Sequence of chain 1.B:
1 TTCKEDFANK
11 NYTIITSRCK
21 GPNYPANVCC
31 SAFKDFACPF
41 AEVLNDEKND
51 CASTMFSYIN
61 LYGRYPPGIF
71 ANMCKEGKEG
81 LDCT

A protein and the small-molecule ligand that binds it are described below.
Small molecule (SMILES): CC(=O)N[C@H]1[C@H](O[C@H]2[C@H](O)[C@@H](NC(C)=O)CO[C@@H]2CO)O[C@H](CO)[C@@H](O)[C@@H]1O

Sequence of chain 1.A:
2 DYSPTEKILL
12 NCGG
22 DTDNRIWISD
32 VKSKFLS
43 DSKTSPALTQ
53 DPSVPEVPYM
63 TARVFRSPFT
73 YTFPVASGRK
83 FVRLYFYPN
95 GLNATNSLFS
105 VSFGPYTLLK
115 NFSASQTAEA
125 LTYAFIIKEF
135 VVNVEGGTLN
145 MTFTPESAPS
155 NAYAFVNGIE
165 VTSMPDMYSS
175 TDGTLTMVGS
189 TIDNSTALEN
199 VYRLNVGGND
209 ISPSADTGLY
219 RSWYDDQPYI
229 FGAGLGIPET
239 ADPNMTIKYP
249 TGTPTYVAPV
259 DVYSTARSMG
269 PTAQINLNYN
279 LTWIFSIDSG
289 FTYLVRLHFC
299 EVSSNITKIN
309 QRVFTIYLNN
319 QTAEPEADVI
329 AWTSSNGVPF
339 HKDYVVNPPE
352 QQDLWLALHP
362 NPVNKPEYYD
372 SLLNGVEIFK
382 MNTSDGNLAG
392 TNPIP

Binding-site contacts:
Ligand atom C6 contacts residue PHE229 of chain 1.A at 4.4 Å (hydrophobic).
Ligand atom C7 contacts residue ASN317 of chain 1.A at 4.2 Å.
Ligand atom C7 contacts residue ASN318 of chain 1.A at 3.1 Å.
Ligand atom O5 contacts residue ASN318 of chain 1.A at 2.7 Å (h-bond).
Ligand atom N2 contacts residue ASN318 of chain 1.A at 2.9 Å (h-bond).
Ligand atom C2 contacts residue TRP356 of chain 1.A at 4.3 Å (hydrophobic).
Ligand atom C1 contacts residue ASN318 of chain 1.A at 1.6 Å.
Ligand atom C4 contacts residue ASN318 of chain 1.A at 4.3 Å.
Ligand atom C3 contacts residue ASN318 of chain 1.A at 3.9 Å.
Ligand atom C8 contacts residue ASN318 of chain 1.A at 4.4 Å.
Ligand atom C3 contacts residue TRP356 of chain 1.A at 3.9 Å (hydrophobic).
Ligand atom O4 contacts residue GLU79 of chain 1.B at 4.4 Å.
Ligand atom O5 contacts residue TRP356 of chain 1.A at 4.2 Å.
Ligand atom O6 contacts residue PHE229 of chain 1.A at 4.0 Å.
Ligand atom O7 contacts residue ASN317 of chain 1.A at 4.0 Å.
Ligand atom C6 contacts residue LYS78 of chain 1.B at 4.1 Å.
Ligand atom C2 contacts residue ASN318 of chain 1.A at 2.6 Å.
Ligand atom O6 contacts residue TRP356 of chain 1.A at 4.0 Å.
Ligand atom O7 contacts residue ASN318 of chain 1.A at 2.8 Å (h-bond).
Ligand atom C1 contacts residue TRP356 of chain 1.A at 4.1 Å (hydrophobic).
Ligand atom C8 contacts residue ASN317 of chain 1.A at 3.3 Å.
Ligand atom C6 contacts residue GLY77 of chain 1.B at 4.0 Å.
Ligand atom O6 contacts residue LYS78 of chain 1.B at 3.5 Å.
Ligand atom C8 contacts residue PRO347 of chain 1.A at 4.0 Å (hydrophobic).
Ligand atom C5 contacts residue TRP356 of chain 1.A at 3.7 Å (hydrophobic).
Ligand atom N2 contacts residue TRP356 of chain 1.A at 4.0 Å.
Ligand atom C5 contacts residue ASN318 of chain 1.A at 4.0 Å.